Binding-site contacts:
Ligand atom O5 contacts residue ASN67 of chain 6.E at 2.4 Å (h-bond).
Ligand atom O7 contacts residue MET118 of chain 6.E at 3.4 Å.
Ligand atom N2 contacts residue ASN67 of chain 6.E at 2.9 Å (h-bond).
Ligand atom O7 contacts residue PHE90 of chain 6.E at 3.4 Å.
Ligand atom C1 contacts residue ASN67 of chain 6.E at 1.4 Å.
Ligand atom C7 contacts residue PHE90 of chain 6.E at 4.1 Å (hydrophobic).
Ligand atom O7 contacts residue ARG89 of chain 6.E at 3.8 Å.
Ligand atom C3 contacts residue ASN67 of chain 6.E at 3.8 Å.
Ligand atom C7 contacts residue ASN67 of chain 6.E at 3.6 Å.
Ligand atom C4 contacts residue ASN67 of chain 6.E at 4.2 Å.
Ligand atom O7 contacts residue ASN67 of chain 6.E at 4.5 Å.
Ligand atom C2 contacts residue ASN67 of chain 6.E at 2.5 Å.
Ligand atom N2 contacts residue MET118 of chain 6.E at 3.9 Å.
Ligand atom C8 contacts residue ASN67 of chain 6.E at 3.9 Å.
Ligand atom C5 contacts residue ASN67 of chain 6.E at 3.7 Å.
Ligand atom C7 contacts residue MET118 of chain 6.E at 4.1 Å (hydrophobic).

Sequence of chain 6.E:
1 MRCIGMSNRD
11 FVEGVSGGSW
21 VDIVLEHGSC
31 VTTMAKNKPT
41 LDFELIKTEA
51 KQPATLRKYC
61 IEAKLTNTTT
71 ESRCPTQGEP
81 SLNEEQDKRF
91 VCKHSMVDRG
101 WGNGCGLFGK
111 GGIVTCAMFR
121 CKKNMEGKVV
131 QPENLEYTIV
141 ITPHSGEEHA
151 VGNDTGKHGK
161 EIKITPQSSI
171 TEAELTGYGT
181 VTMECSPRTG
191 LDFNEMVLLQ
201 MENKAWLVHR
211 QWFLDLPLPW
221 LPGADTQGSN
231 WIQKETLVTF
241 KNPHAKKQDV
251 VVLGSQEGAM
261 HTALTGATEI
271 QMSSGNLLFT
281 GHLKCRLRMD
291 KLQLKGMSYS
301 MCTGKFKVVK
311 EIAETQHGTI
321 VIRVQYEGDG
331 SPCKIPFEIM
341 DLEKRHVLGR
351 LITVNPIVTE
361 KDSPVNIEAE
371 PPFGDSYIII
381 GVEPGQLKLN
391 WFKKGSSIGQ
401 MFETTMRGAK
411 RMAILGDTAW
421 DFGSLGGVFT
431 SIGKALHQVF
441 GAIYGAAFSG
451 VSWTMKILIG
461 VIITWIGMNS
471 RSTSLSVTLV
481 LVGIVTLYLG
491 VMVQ

This small molecule binds to this protein.
Small molecule (SMILES): CC(=O)N[C@@H]1[C@@H](O)[C@H](O)[C@@H](CO)O[C@H]1O